Sequence of chain 1.D:
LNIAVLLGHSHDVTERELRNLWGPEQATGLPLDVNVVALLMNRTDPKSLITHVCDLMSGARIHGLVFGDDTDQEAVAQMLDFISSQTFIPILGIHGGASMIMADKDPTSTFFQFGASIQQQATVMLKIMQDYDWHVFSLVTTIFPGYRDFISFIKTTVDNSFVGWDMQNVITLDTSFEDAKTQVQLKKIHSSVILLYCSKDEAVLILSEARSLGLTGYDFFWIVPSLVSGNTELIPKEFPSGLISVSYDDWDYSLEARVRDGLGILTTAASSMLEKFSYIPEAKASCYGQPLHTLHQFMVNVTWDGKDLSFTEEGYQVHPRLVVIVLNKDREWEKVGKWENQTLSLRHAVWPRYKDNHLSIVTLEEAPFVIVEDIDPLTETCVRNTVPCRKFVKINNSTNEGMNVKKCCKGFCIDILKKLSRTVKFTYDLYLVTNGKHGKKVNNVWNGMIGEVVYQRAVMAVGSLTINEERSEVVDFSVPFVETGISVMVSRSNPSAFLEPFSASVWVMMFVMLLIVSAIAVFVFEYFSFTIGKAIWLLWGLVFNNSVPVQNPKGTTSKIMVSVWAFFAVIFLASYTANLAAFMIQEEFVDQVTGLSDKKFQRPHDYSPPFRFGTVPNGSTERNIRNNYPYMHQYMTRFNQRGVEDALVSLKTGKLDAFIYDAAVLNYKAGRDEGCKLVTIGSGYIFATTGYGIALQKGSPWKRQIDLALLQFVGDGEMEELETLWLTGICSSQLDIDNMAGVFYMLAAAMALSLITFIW

Binding-site contacts:
Ligand atom N2 contacts residue ASN75 of chain 1.D at 2.9 Å (h-bond).
Ligand atom C4 contacts residue ASN75 of chain 1.D at 4.3 Å.
Ligand atom C5 contacts residue LEU73 of chain 1.D at 4.4 Å (hydrophobic).
Ligand atom O5 contacts residue LEU73 of chain 1.D at 4.0 Å.
Ligand atom O5 contacts residue ASN75 of chain 1.D at 2.4 Å (h-bond).
Ligand atom C2 contacts residue ASN75 of chain 1.D at 2.5 Å.
Ligand atom C7 contacts residue ASN75 of chain 1.D at 4.2 Å.
Ligand atom C6 contacts residue LEU73 of chain 1.D at 3.5 Å (hydrophobic).
Ligand atom C3 contacts residue ASN75 of chain 1.D at 3.9 Å.
Ligand atom C1 contacts residue ASN75 of chain 1.D at 1.4 Å.
Ligand atom C5 contacts residue ASN75 of chain 1.D at 3.6 Å.

This small molecule binds to this protein.
Small molecule (SMILES): CC(=O)N[C@@H]1[C@@H](O)[C@H](O)[C@@H](CO)O[C@H]1O